A small-molecule ligand and the protein it binds are described below.
Small molecule (SMILES): CCCCCCCCCCO[C@@H]1O[C@H](CO)[C@@H](O[C@H]2O[C@H](CO)[C@@H](O)[C@H](O)[C@H]2O)[C@H](O)[C@H]1O

Sequence of chain 1.A:
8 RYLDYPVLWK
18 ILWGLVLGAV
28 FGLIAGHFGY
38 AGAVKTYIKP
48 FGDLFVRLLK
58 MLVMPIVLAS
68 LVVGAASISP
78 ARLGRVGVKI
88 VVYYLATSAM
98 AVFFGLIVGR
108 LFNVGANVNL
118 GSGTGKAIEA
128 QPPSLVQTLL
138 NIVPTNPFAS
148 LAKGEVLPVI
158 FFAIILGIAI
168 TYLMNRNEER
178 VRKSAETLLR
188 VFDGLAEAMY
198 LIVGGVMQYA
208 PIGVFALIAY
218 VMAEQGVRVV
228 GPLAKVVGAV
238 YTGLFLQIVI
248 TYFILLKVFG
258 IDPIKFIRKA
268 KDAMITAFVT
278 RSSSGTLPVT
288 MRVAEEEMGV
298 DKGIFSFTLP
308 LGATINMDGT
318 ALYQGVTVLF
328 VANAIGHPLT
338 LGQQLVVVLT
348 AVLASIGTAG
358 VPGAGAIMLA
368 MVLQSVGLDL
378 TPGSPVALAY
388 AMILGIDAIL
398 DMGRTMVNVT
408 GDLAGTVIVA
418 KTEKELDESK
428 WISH

Binding-site contacts:
Ligand atom O55 contacts residue GLN205 of chain 1.B at 3.2 Å (h-bond).
Ligand atom C10 contacts residue GLY201 of chain 1.B at 4.3 Å.
Ligand atom C57 contacts residue GLY202 of chain 1.B at 4.0 Å.
Ligand atom C22 contacts residue GLN205 of chain 1.B at 3.7 Å.
Ligand atom C4 contacts residue GLY202 of chain 1.B at 4.4 Å.
Ligand atom C31 contacts residue TYR206 of chain 1.B at 3.9 Å (hydrophobic).
Ligand atom O61 contacts residue LEU198 of chain 1.B at 3.0 Å.
Ligand atom O16 contacts residue GLN205 of chain 1.B at 4.1 Å.
Ligand atom C3 contacts residue GLY202 of chain 1.B at 4.4 Å.
Ligand atom O4 contacts residue ARG289 of chain 1.B at 3.6 Å.
Ligand atom C57 contacts residue GLY201 of chain 1.B at 4.4 Å.
Ligand atom C25 contacts residue GLY202 of chain 1.B at 3.8 Å.
Ligand atom O6 contacts residue ARG173 of chain 1.A at 2.9 Å (salt-bridge).
Ligand atom C9 contacts residue ARG289 of chain 1.B at 3.5 Å.
Ligand atom C22 contacts residue GLY202 of chain 1.B at 3.3 Å.
Ligand atom C11 contacts residue ARG173 of chain 1.A at 4.0 Å.
Ligand atom O4 contacts residue GLU293 of chain 1.B at 4.3 Å.
Ligand atom C2 contacts residue GLN205 of chain 1.B at 4.0 Å.
Ligand atom O1 contacts residue LEU198 of chain 1.B at 4.0 Å.
Ligand atom O49 contacts residue GLN205 of chain 1.B at 4.0 Å.
Ligand atom C5 contacts residue ARG289 of chain 1.B at 3.3 Å.
Ligand atom O55 contacts residue GLY201 of chain 1.B at 3.9 Å.
Ligand atom C10 contacts residue ARG289 of chain 1.B at 3.3 Å.
Ligand atom C3 contacts residue GLY201 of chain 1.B at 4.0 Å.
Ligand atom C19 contacts residue LEU10 of chain 1.B at 4.0 Å (hydrophobic).
Ligand atom O16 contacts residue LEU10 of chain 1.B at 4.2 Å.
Ligand atom C1 contacts residue GLN205 of chain 1.B at 3.5 Å.
Ligand atom O1 contacts residue ARG289 of chain 1.B at 3.0 Å (salt-bridge).
Ligand atom C43 contacts residue PHE158 of chain 1.A at 4.5 Å (hydrophobic).
Ligand atom O5 contacts residue GLY202 of chain 1.B at 3.8 Å.
Ligand atom C2 contacts residue GLY201 of chain 1.B at 4.4 Å.
Ligand atom C9 contacts residue ARG173 of chain 1.A at 4.1 Å.
Ligand atom O6 contacts residue GLU293 of chain 1.B at 4.3 Å.
Ligand atom C11 contacts residue ARG289 of chain 1.B at 3.1 Å.
Ligand atom C7 contacts residue ARG289 of chain 1.B at 3.9 Å.
Ligand atom C11 contacts residue GLU293 of chain 1.B at 3.8 Å.
Ligand atom O6 contacts residue ARG289 of chain 1.B at 4.3 Å.
Ligand atom C8 contacts residue ARG289 of chain 1.B at 4.3 Å.
Ligand atom C9 contacts residue LEU198 of chain 1.B at 4.2 Å (hydrophobic).
Ligand atom C57 contacts residue LEU198 of chain 1.B at 3.7 Å (hydrophobic).

Sequence of chain 1.B:
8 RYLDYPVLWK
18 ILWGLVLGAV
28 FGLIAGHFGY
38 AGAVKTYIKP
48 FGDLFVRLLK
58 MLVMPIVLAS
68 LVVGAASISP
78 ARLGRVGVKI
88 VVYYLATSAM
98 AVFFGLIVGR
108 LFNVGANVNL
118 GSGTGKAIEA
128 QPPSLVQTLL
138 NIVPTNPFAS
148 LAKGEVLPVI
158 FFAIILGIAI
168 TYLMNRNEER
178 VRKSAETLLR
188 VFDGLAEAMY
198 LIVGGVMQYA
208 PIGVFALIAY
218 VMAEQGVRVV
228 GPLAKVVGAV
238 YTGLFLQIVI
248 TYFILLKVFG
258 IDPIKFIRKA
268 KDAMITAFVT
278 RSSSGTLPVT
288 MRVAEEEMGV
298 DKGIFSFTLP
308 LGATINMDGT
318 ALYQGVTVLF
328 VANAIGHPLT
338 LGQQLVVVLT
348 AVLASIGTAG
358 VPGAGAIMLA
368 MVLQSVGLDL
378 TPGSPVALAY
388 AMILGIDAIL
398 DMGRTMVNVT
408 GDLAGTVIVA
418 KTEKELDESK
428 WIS